Binding-site contacts:
Ligand atom C4 contacts residue ASN75 of chain 3.A at 4.2 Å.
Ligand atom O7 contacts residue HIS74 of chain 3.A at 4.0 Å.
Ligand atom C1 contacts residue ASN75 of chain 3.A at 1.4 Å.
Ligand atom C2 contacts residue ASN75 of chain 3.A at 2.4 Å.
Ligand atom C5 contacts residue ASN75 of chain 3.A at 3.6 Å.
Ligand atom O7 contacts residue ASN75 of chain 3.A at 3.4 Å (h-bond).
Ligand atom C3 contacts residue ASN75 of chain 3.A at 3.8 Å.
Ligand atom C7 contacts residue ASN75 of chain 3.A at 3.5 Å.
Ligand atom C1 contacts residue THR77 of chain 3.A at 4.0 Å.
Ligand atom C8 contacts residue ASN75 of chain 3.A at 3.3 Å.
Ligand atom N2 contacts residue ASN75 of chain 3.A at 3.0 Å (h-bond).
Ligand atom N2 contacts residue THR77 of chain 3.A at 4.2 Å.
Ligand atom O5 contacts residue ASN75 of chain 3.A at 2.3 Å (h-bond).
Ligand atom O5 contacts residue MET107 of chain 3.A at 4.2 Å.

The small molecule below binds the protein below.
Small molecule (SMILES): CC(=O)N[C@@H]1[C@@H](O)[C@H](O)[C@@H](CO)O[C@H]1O

Sequence of chain 3.A:
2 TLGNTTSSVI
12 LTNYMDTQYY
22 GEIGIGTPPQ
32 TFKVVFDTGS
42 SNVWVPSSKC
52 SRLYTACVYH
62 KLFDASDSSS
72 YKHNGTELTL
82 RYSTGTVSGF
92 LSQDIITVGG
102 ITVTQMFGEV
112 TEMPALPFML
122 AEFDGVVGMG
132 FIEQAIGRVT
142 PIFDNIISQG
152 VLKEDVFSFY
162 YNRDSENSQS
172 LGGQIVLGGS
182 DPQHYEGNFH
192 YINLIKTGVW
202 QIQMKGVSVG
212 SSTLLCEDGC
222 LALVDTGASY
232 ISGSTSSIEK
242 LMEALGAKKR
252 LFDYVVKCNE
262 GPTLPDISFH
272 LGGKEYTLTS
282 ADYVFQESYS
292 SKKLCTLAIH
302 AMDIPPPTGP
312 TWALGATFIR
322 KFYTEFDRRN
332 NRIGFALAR